Sequence of chain 2.I:
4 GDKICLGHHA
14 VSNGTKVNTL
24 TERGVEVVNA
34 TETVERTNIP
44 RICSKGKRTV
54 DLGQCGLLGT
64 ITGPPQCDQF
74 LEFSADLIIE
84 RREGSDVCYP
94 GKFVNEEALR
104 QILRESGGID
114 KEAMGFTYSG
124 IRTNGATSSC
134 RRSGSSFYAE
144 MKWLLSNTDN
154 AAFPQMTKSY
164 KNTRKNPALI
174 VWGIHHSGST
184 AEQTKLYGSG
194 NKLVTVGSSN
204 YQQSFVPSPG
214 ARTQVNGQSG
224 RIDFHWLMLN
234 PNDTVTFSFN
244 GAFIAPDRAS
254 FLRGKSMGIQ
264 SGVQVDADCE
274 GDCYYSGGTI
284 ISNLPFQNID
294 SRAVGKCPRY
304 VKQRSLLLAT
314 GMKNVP

This protein binds this small molecule.
Small molecule (SMILES): CC(=O)N[C@@H]1[C@@H](O)[C@H](O)[C@@H](CO)O[C@H]1O

Binding-site contacts:
Ligand atom O5 contacts residue ALA33 of chain 2.I at 4.5 Å.
Ligand atom O5 contacts residue ASN32 of chain 2.I at 2.4 Å (h-bond).
Ligand atom O6 contacts residue THR313 of chain 2.I at 3.1 Å.
Ligand atom O6 contacts residue ALA33 of chain 2.I at 4.4 Å.
Ligand atom C6 contacts residue THR34 of chain 2.I at 4.0 Å.
Ligand atom O6 contacts residue ASN32 of chain 2.I at 4.1 Å.
Ligand atom C1 contacts residue THR313 of chain 2.I at 3.9 Å.
Ligand atom O6 contacts residue THR34 of chain 2.I at 3.3 Å.
Ligand atom C5 contacts residue ASN32 of chain 2.I at 3.7 Å.
Ligand atom N2 contacts residue ASN32 of chain 2.I at 3.0 Å (h-bond).
Ligand atom O5 contacts residue THR313 of chain 2.I at 3.5 Å (h-bond).
Ligand atom C1 contacts residue ASN32 of chain 2.I at 1.4 Å.
Ligand atom O7 contacts residue ASN32 of chain 2.I at 3.7 Å.
Ligand atom C2 contacts residue ASN32 of chain 2.I at 2.5 Å.
Ligand atom C7 contacts residue ASN32 of chain 2.I at 3.5 Å.
Ligand atom C3 contacts residue ASN32 of chain 2.I at 3.8 Å.
Ligand atom C4 contacts residue ASN32 of chain 2.I at 4.1 Å.
Ligand atom C6 contacts residue THR313 of chain 2.I at 4.4 Å.